This small molecule binds to this protein.
Small molecule (SMILES): CC(C)[C@H](NC(=O)[C@H](C)NC(=O)OCc1ccccc1)C(=O)N[C@@H](Cc1ccccc1)[C@@H](O)[C@H](O)[C@H](Cc1ccccc1)NC(=O)[C@@H](NC(=O)[C@H](C)NC(=O)OCc1ccccc1)C(C)C

Binding-site contacts:
Ligand atom O4 contacts residue ASP29 of chain 1.A at 2.7 Å (salt-bridge).
Ligand atom O8 contacts residue ILE47 of chain 1.A at 3.4 Å.
Ligand atom O1 contacts residue ASP25 of chain 1.A at 2.8 Å (salt-bridge).
Ligand atom C3 contacts residue ASP25 of chain 1.B at 3.1 Å.
Ligand atom N2 contacts residue GLY48 of chain 1.A at 3.2 Å (h-bond).
Ligand atom C52 contacts residue ASP25 of chain 1.A at 2.9 Å.
Ligand atom N52 contacts residue GLY48 of chain 1.B at 2.7 Å (h-bond).
Ligand atom O9 contacts residue ASP30 of chain 1.A at 3.4 Å (salt-bridge).
Ligand atom C2 contacts residue ASP25 of chain 1.B at 3.1 Å.
Ligand atom N54 contacts residue ASP29 of chain 1.B at 2.6 Å (salt-bridge).
Ligand atom O52 contacts residue GLY49 of chain 1.B at 3.1 Å.
Ligand atom C58 contacts residue GLY49 of chain 1.B at 3.1 Å.
Ligand atom C59 contacts residue ILE50 of chain 1.B at 3.3 Å (hydrophobic).
Ligand atom O54 contacts residue ALA28 of chain 1.B at 3.4 Å.
Ligand atom C3 contacts residue GLY27 of chain 1.A at 3.4 Å.
Ligand atom O4 contacts residue ALA28 of chain 1.A at 3.5 Å.
Ligand atom CA5 contacts residue MET46 of chain 1.B at 3.4 Å (hydrophobic).
Ligand atom C31 contacts residue ASP29 of chain 1.A at 3.4 Å.
Ligand atom C58 contacts residue PRO81 of chain 1.A at 3.1 Å (hydrophobic).
Ligand atom O1 contacts residue ASP25 of chain 1.B at 2.6 Å (salt-bridge).
Ligand atom N1 contacts residue GLY27 of chain 1.A at 2.8 Å (h-bond).
Ligand atom C6 contacts residue VAL82 of chain 1.B at 3.4 Å (hydrophobic).
Ligand atom C57 contacts residue PRO81 of chain 1.A at 3.1 Å (hydrophobic).
Ligand atom C57 contacts residue GLY49 of chain 1.B at 3.4 Å.
Ligand atom N51 contacts residue GLY27 of chain 1.B at 3.5 Å (h-bond).
Ligand atom O8 contacts residue GLY48 of chain 1.A at 3.1 Å (h-bond).
Ligand atom O51 contacts residue ASP25 of chain 1.A at 2.4 Å (salt-bridge).
Ligand atom C13 contacts residue MET46 of chain 1.A at 3.2 Å (hydrophobic).
Ligand atom O1 contacts residue GLY27 of chain 1.A at 3.4 Å.
Ligand atom C68 contacts residue GLY48 of chain 1.B at 3.5 Å.
Ligand atom O51 contacts residue GLY27 of chain 1.B at 3.0 Å (h-bond).
Ligand atom O58 contacts residue GLY48 of chain 1.B at 2.7 Å (h-bond).
Ligand atom C68 contacts residue ASP29 of chain 1.B at 3.4 Å.
Ligand atom C58 contacts residue ILE50 of chain 1.B at 3.3 Å (hydrophobic).
Ligand atom C18 contacts residue ASP29 of chain 1.A at 3.2 Å.
Ligand atom C63 contacts residue MET46 of chain 1.B at 3.1 Å (hydrophobic).
Ligand atom C20 contacts residue ASP29 of chain 1.A at 3.3 Å.
Ligand atom N4 contacts residue ASP29 of chain 1.A at 2.4 Å (salt-bridge).
Ligand atom O54 contacts residue ASP29 of chain 1.B at 3.0 Å (salt-bridge).
Ligand atom C70 contacts residue ASP29 of chain 1.B at 3.3 Å.

Sequence of chain 1.B:
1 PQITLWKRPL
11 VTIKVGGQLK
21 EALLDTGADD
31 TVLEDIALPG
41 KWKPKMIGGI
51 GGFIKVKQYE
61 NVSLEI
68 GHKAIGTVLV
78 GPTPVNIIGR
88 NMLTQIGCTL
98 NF

Sequence of chain 1.A:
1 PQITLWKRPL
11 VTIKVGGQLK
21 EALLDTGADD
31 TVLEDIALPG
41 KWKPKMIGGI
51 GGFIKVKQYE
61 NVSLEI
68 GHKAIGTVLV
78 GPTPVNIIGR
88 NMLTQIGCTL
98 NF